Binding-site contacts:
Ligand atom C1 contacts residue LEU235 of chain 1.B at 4.2 Å (hydrophobic).
Ligand atom S5 contacts residue ARG306 of chain 1.B at 4.2 Å.
Ligand atom C3 contacts residue ALA304 of chain 1.B at 3.5 Å (hydrophobic).
Ligand atom O7 contacts residue ARG306 of chain 1.B at 3.8 Å.
Ligand atom S5 contacts residue LEU235 of chain 1.B at 3.4 Å (h-bond).
Ligand atom C1 contacts residue GLN253 of chain 1.B at 3.2 Å.
Ligand atom O8 contacts residue LEU238 of chain 1.B at 4.3 Å.
Ligand atom C4 contacts residue PRO237 of chain 1.B at 4.1 Å (hydrophobic).
Ligand atom S5 contacts residue PRO327 of chain 1.B at 3.8 Å.
Ligand atom C2 contacts residue GLN253 of chain 1.B at 3.4 Å.
Ligand atom C2 contacts residue ALA304 of chain 1.B at 3.2 Å (hydrophobic).
Ligand atom C3 contacts residue ARG306 of chain 1.B at 4.2 Å.
Ligand atom C6 contacts residue ARG306 of chain 1.B at 3.5 Å.
Ligand atom C1 contacts residue ASN234 of chain 1.B at 3.7 Å.
Ligand atom C1 contacts residue PRO327 of chain 1.B at 3.7 Å (hydrophobic).
Ligand atom C4 contacts residue ARG306 of chain 1.B at 3.7 Å.
Ligand atom S5 contacts residue PRO237 of chain 1.B at 3.3 Å.
Ligand atom C1 contacts residue PRO237 of chain 1.B at 4.0 Å (hydrophobic).
Ligand atom S5 contacts residue ASN234 of chain 1.B at 4.3 Å.
Ligand atom O8 contacts residue ARG306 of chain 1.B at 3.1 Å (salt-bridge).

This protein binds this small molecule.
Small molecule (SMILES): O=C(O)c1cccs1

Sequence of chain 1.B:
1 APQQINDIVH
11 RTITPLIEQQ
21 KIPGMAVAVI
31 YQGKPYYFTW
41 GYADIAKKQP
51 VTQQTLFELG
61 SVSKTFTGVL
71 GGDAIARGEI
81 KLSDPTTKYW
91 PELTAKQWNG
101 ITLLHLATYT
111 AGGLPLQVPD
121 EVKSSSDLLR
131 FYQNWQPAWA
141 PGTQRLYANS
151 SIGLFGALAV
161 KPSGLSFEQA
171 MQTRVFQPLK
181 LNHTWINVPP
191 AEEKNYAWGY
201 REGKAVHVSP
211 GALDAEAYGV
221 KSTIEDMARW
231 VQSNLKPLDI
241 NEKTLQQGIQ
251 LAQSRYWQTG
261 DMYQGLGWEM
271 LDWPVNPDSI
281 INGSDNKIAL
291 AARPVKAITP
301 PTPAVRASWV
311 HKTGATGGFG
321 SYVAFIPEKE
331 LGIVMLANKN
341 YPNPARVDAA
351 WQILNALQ